Binding-site contacts:
Ligand atom O5 contacts residue ARG184 of chain 1.A at 2.5 Å (salt-bridge).
Ligand atom C1 contacts residue VAL24 of chain 1.A at 4.0 Å (hydrophobic).
Ligand atom C8 contacts residue ASN229 of chain 1.A at 4.3 Å.
Ligand atom C8 contacts residue PRO26 of chain 1.A at 3.7 Å (hydrophobic).
Ligand atom C1 contacts residue ARG224 of chain 1.A at 3.7 Å.
Ligand atom C5 contacts residue ASN225 of chain 1.A at 3.6 Å.
Ligand atom O5 contacts residue VAL24 of chain 1.A at 4.0 Å.
Ligand atom C7 contacts residue PRO26 of chain 1.A at 4.4 Å (hydrophobic).
Ligand atom O6 contacts residue ARG184 of chain 1.A at 2.5 Å (salt-bridge).
Ligand atom O5 contacts residue ASN225 of chain 1.A at 2.4 Å (h-bond).
Ligand atom C7 contacts residue ASN225 of chain 1.A at 3.1 Å.
Ligand atom O3 contacts residue PRO26 of chain 1.A at 3.2 Å.
Ligand atom O7 contacts residue ASN229 of chain 1.A at 2.9 Å (h-bond).
Ligand atom O6 contacts residue VAL24 of chain 1.A at 3.9 Å.
Ligand atom C3 contacts residue ASN225 of chain 1.A at 3.9 Å.
Ligand atom C8 contacts residue ASN225 of chain 1.A at 3.3 Å.
Ligand atom N2 contacts residue ASN225 of chain 1.A at 3.0 Å (h-bond).
Ligand atom C1 contacts residue ARG184 of chain 1.A at 3.4 Å.
Ligand atom C6 contacts residue VAL24 of chain 1.A at 4.4 Å (hydrophobic).
Ligand atom C7 contacts residue ARG224 of chain 1.A at 3.1 Å.
Ligand atom C6 contacts residue ARG184 of chain 1.A at 3.4 Å.
Ligand atom O7 contacts residue ARG224 of chain 1.A at 3.0 Å (salt-bridge).
Ligand atom N2 contacts residue ARG224 of chain 1.A at 2.7 Å (salt-bridge).
Ligand atom O6 contacts residue GLY25 of chain 1.A at 3.5 Å (h-bond).
Ligand atom C2 contacts residue ARG224 of chain 1.A at 3.7 Å.
Ligand atom C7 contacts residue ASN229 of chain 1.A at 4.0 Å.
Ligand atom C4 contacts residue ASN225 of chain 1.A at 4.3 Å.
Ligand atom C1 contacts residue ASN225 of chain 1.A at 1.5 Å.
Ligand atom C8 contacts residue ARG224 of chain 1.A at 4.4 Å.
Ligand atom C2 contacts residue ASN225 of chain 1.A at 2.6 Å.
Ligand atom C5 contacts residue VAL24 of chain 1.A at 3.8 Å (hydrophobic).
Ligand atom O7 contacts residue ASN225 of chain 1.A at 3.7 Å.
Ligand atom O6 contacts residue VAL24 of chain 1.A at 3.7 Å.
Ligand atom C5 contacts residue ARG184 of chain 1.A at 3.5 Å.
Ligand atom O6 contacts residue PRO26 of chain 1.A at 4.2 Å.
Ligand atom C8 contacts residue LYS232 of chain 1.A at 4.3 Å.

Sequence of chain 1.A:
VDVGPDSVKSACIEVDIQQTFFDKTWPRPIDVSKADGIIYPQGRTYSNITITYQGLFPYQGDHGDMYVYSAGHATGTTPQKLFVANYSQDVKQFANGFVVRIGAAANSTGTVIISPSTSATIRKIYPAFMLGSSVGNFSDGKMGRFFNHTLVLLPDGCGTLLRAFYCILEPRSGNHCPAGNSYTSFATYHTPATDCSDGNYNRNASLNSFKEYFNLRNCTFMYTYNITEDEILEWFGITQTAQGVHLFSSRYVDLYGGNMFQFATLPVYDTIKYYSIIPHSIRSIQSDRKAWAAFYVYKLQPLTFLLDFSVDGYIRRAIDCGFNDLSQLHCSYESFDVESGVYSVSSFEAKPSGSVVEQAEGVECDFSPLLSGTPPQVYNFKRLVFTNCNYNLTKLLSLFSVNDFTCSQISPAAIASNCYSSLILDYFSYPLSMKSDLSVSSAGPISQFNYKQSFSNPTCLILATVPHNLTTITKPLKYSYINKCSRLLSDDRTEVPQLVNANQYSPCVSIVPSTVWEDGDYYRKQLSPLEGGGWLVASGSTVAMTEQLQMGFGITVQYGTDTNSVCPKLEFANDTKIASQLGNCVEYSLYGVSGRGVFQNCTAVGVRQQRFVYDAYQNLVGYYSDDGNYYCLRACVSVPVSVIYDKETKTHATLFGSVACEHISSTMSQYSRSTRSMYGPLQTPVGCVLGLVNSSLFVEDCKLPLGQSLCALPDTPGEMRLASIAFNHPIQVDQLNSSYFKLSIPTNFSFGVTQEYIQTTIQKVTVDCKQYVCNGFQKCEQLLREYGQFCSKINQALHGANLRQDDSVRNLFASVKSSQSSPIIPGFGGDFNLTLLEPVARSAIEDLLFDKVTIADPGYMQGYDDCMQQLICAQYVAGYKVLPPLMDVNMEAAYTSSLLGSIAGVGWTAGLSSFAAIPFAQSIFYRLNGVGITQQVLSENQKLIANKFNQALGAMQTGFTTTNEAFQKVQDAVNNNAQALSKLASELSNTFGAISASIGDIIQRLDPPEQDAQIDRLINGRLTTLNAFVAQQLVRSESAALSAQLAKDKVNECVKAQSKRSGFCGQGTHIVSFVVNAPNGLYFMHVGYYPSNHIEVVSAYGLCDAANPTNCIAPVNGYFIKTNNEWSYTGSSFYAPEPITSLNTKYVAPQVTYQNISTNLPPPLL

A small-molecule ligand and the protein it binds are described below.
Small molecule (SMILES): CC(=O)N[C@H]1[C@H](O[C@H]2[C@H](O)[C@@H](NC(C)=O)CO[C@@H]2CO)O[C@H](CO)[C@@H](O[C@@H]2O[C@H](CO)[C@@H](O)[C@H](O)[C@@H]2O)[C@@H]1O